Binding-site contacts:
Ligand atom C2 contacts residue TYR187 of chain 1.C at 4.4 Å (hydrophobic).
Ligand atom O3 contacts residue ASP314 of chain 1.C at 3.9 Å.
Ligand atom C1 contacts residue TYR187 of chain 1.C at 4.3 Å (hydrophobic).
Ligand atom C3 contacts residue TYR187 of chain 1.B at 3.5 Å (hydrophobic).
Ligand atom O3 contacts residue ASN318 of chain 1.C at 4.1 Å.
Ligand atom C2 contacts residue ASN318 of chain 1.C at 4.0 Å.
Ligand atom O3 contacts residue SER315 of chain 1.C at 3.5 Å.
Ligand atom O3 contacts residue ASN318 of chain 1.B at 3.0 Å (h-bond).
Ligand atom C1 contacts residue ASN318 of chain 1.B at 4.5 Å.
Ligand atom O1 contacts residue TYR187 of chain 1.B at 3.8 Å.
Ligand atom C2 contacts residue ASN318 of chain 1.B at 4.4 Å.
Ligand atom C3 contacts residue ASN318 of chain 1.B at 3.3 Å.
Ligand atom O3 contacts residue TYR187 of chain 1.B at 4.3 Å.
Ligand atom O1 contacts residue ASP185 of chain 1.C at 4.1 Å.
Ligand atom C1 contacts residue ASN318 of chain 1.C at 4.4 Å.

The small molecule below binds the protein below.
Small molecule (SMILES): OCCCO

Sequence of chain 1.B:
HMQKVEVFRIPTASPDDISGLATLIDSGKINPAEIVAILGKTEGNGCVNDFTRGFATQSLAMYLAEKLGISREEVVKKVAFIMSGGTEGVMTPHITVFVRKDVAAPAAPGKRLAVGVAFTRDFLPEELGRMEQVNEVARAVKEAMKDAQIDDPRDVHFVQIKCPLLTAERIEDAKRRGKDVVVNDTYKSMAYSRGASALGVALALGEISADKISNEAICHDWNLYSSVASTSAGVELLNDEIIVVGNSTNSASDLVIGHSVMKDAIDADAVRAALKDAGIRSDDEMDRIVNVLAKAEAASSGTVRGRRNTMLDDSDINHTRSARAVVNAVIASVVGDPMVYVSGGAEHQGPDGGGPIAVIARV

Sequence of chain 1.C:
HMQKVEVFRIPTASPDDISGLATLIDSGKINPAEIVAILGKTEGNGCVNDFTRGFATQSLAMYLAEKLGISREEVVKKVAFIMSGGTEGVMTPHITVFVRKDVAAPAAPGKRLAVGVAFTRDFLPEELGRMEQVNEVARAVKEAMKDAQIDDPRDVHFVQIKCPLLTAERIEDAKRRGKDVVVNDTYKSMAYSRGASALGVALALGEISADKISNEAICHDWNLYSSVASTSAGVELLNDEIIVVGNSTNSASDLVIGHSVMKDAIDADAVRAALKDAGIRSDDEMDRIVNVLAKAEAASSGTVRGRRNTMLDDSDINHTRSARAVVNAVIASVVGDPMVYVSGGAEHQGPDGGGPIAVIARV